A small-molecule ligand and the protein it binds are described below.
Small molecule (SMILES): COc1cc(C[C@H]2COC(=O)[C@@H]2Cc2ccc(O)c(OC)c2)ccc1O

Sequence of chain 4.A:
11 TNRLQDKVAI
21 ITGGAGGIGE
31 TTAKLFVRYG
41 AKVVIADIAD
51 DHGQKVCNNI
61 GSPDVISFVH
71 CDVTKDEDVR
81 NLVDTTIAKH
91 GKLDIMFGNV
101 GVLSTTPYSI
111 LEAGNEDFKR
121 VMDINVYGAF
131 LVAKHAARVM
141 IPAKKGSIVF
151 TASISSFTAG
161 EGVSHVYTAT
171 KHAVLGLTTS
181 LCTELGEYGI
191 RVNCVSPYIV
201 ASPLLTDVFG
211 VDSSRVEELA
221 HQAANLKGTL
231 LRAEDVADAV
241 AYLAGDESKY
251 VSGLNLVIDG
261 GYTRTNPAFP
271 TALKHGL

Sequence of chain 3.A:
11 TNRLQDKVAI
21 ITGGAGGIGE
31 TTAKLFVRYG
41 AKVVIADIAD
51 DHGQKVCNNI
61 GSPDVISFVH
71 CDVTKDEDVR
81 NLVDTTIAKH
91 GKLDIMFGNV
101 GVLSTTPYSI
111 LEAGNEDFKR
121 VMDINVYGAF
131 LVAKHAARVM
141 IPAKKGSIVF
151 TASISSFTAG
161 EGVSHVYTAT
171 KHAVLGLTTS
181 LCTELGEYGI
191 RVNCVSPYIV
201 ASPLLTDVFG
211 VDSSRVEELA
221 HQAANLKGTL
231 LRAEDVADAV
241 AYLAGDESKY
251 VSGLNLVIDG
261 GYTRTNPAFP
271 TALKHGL

Binding-site contacts:
Ligand atom C4 contacts residue NAJ1 of chain 3.B at 3.6 Å.
Ligand atom C6 contacts residue ILE199 of chain 3.A at 3.2 Å (hydrophobic).
Ligand atom C11 contacts residue LEU103 of chain 3.A at 3.9 Å (hydrophobic).
Ligand atom C18 contacts residue SER104 of chain 3.A at 3.9 Å.
Ligand atom C4 contacts residue TYR198 of chain 3.A at 3.7 Å (hydrophobic).
Ligand atom O24 contacts residue TYR198 of chain 3.A at 3.9 Å.
Ligand atom C14 contacts residue GLY162 of chain 3.A at 3.7 Å.
Ligand atom O25 contacts residue ILE154 of chain 3.A at 3.4 Å.
Ligand atom C16 contacts residue GLY162 of chain 3.A at 3.5 Å.
Ligand atom C26 contacts residue TYR262 of chain 3.A at 3.8 Å (hydrophobic).
Ligand atom C26 contacts residue TYR198 of chain 3.A at 3.6 Å (hydrophobic).
Ligand atom O24 contacts residue ILE154 of chain 3.A at 3.0 Å.
Ligand atom C26 contacts residue ILE154 of chain 3.A at 3.5 Å (hydrophobic).
Ligand atom O23 contacts residue SER104 of chain 3.A at 2.5 Å (h-bond).
Ligand atom C14 contacts residue VAL163 of chain 3.A at 3.9 Å (hydrophobic).
Ligand atom C22 contacts residue SER164 of chain 3.A at 3.2 Å.
Ligand atom O24 contacts residue PRO197 of chain 3.A at 3.6 Å (h-bond).
Ligand atom O23 contacts residue LEU103 of chain 3.A at 3.7 Å.
Ligand atom C5 contacts residue NAJ1 of chain 3.B at 3.9 Å.
Ligand atom C17 contacts residue GLY162 of chain 3.A at 3.9 Å.
Ligand atom C4 contacts residue ILE199 of chain 3.A at 3.5 Å (hydrophobic).
Ligand atom O13 contacts residue VAL163 of chain 3.A at 3.9 Å.
Ligand atom C22 contacts residue LEU103 of chain 3.A at 3.5 Å (hydrophobic).
Ligand atom C19 contacts residue LEU103 of chain 3.A at 3.8 Å (hydrophobic).
Ligand atom C20 contacts residue VAL163 of chain 3.A at 3.6 Å (hydrophobic).
Ligand atom C22 contacts residue TYR167 of chain 3.A at 3.2 Å (hydrophobic).
Ligand atom O24 contacts residue SER153 of chain 3.A at 3.7 Å.
Ligand atom C1 contacts residue ILE199 of chain 3.A at 3.8 Å (hydrophobic).
Ligand atom C15 contacts residue GLY162 of chain 3.A at 3.3 Å.
Ligand atom C22 contacts residue SER104 of chain 3.A at 3.0 Å.
Ligand atom C7 contacts residue PHE269 of chain 4.A at 3.7 Å (hydrophobic).
Ligand atom O21 contacts residue SER104 of chain 3.A at 3.9 Å.
Ligand atom O21 contacts residue SER164 of chain 3.A at 3.2 Å (h-bond).
Ligand atom O10 contacts residue LEU103 of chain 3.A at 3.5 Å.
Ligand atom C5 contacts residue ILE199 of chain 3.A at 3.0 Å (hydrophobic).
Ligand atom C20 contacts residue GLY162 of chain 3.A at 3.5 Å.
Ligand atom O13 contacts residue TYR167 of chain 3.A at 3.4 Å.
Ligand atom C7 contacts residue ILE199 of chain 3.A at 3.8 Å (hydrophobic).
Ligand atom O13 contacts residue LEU103 of chain 3.A at 3.8 Å.
Ligand atom C3 contacts residue ILE199 of chain 3.A at 3.9 Å (hydrophobic).